Binding-site contacts:
Ligand atom C2' contacts residue MET180 of chain 1.B at 3.6 Å (hydrophobic).
Ligand atom C4' contacts residue ARG43 of chain 2.C at 3.6 Å.
Ligand atom O5' contacts residue PHE159 of chain 1.B at 3.5 Å.
Ligand atom O2' contacts residue GLU181 of chain 1.B at 2.8 Å (salt-bridge).
Ligand atom C5 contacts residue VAL178 of chain 1.B at 3.5 Å (hydrophobic).
Ligand atom N1 contacts residue VAL178 of chain 1.B at 3.8 Å.
Ligand atom C3' contacts residue GLU181 of chain 1.B at 3.5 Å.
Ligand atom O2' contacts residue MET180 of chain 1.B at 2.9 Å (h-bond).
Ligand atom F contacts residue MET180 of chain 1.B at 3.6 Å.
Ligand atom O4' contacts residue ARG43 of chain 2.C at 3.5 Å (salt-bridge).
Ligand atom C2 contacts residue PHE159 of chain 1.B at 3.4 Å (hydrophobic).
Ligand atom N7 contacts residue SER203 of chain 1.B at 3.5 Å (h-bond).
Ligand atom C6 contacts residue VAL178 of chain 1.B at 3.6 Å (hydrophobic).
Ligand atom C8 contacts residue SER90 of chain 1.B at 3.4 Å.
Ligand atom C5' contacts residue PHE159 of chain 1.B at 3.7 Å (hydrophobic).
Ligand atom N1 contacts residue PHE159 of chain 1.B at 3.8 Å.
Ligand atom C4 contacts residue VAL178 of chain 1.B at 3.6 Å (hydrophobic).
Ligand atom O2' contacts residue GLU179 of chain 1.B at 3.2 Å.
Ligand atom O3' contacts residue PO41 of chain 1.F at 2.7 Å (h-bond).
Ligand atom C4' contacts residue PO41 of chain 1.F at 3.5 Å.
Ligand atom N6 contacts residue ASP204 of chain 1.B at 3.3 Å (salt-bridge).
Ligand atom C2' contacts residue PO41 of chain 1.F at 3.5 Å.
Ligand atom C1' contacts residue SER90 of chain 1.B at 3.5 Å.
Ligand atom O2' contacts residue ARG87 of chain 1.B at 3.1 Å (salt-bridge).
Ligand atom O2' contacts residue PO41 of chain 1.F at 3.1 Å (h-bond).
Ligand atom O4' contacts residue PO41 of chain 1.F at 3.3 Å (h-bond).
Ligand atom C3' contacts residue MET180 of chain 1.B at 3.8 Å (hydrophobic).
Ligand atom C8 contacts residue CYS91 of chain 1.B at 3.7 Å (hydrophobic).
Ligand atom N9 contacts residue SER90 of chain 1.B at 3.6 Å (h-bond).
Ligand atom C3' contacts residue PO41 of chain 1.F at 3.6 Å.
Ligand atom O3' contacts residue GLU181 of chain 1.B at 2.7 Å (salt-bridge).
Ligand atom N7 contacts residue CYS91 of chain 1.B at 3.5 Å.
Ligand atom F contacts residue PHE159 of chain 1.B at 3.5 Å.
Ligand atom C5' contacts residue HIS4 of chain 2.C at 3.6 Å.
Ligand atom O5' contacts residue HIS4 of chain 2.C at 2.6 Å (h-bond).
Ligand atom N7 contacts residue ASP204 of chain 1.B at 3.5 Å (salt-bridge).
Ligand atom N7 contacts residue GLY92 of chain 1.B at 3.6 Å (h-bond).
Ligand atom N6 contacts residue GLY92 of chain 1.B at 3.5 Å.
Ligand atom N3 contacts residue PHE159 of chain 1.B at 3.6 Å.
Ligand atom C1' contacts residue PO41 of chain 1.F at 3.2 Å.

Sequence of chain 1.B:
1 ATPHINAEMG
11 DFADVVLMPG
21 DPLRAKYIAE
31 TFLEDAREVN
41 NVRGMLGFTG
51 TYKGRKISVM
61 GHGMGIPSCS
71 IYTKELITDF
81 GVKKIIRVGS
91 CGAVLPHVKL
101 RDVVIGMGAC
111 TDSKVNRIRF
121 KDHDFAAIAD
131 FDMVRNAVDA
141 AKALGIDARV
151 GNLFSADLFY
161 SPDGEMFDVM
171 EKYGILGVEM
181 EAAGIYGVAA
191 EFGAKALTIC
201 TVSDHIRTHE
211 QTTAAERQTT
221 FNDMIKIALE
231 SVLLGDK

A protein and the small-molecule ligand that binds it are described below.
Small molecule (SMILES): Nc1nc(F)nc2c1ncn2[C@@H]1O[C@H](CO)[C@@H](O)[C@H]1O

Sequence of chain 2.C:
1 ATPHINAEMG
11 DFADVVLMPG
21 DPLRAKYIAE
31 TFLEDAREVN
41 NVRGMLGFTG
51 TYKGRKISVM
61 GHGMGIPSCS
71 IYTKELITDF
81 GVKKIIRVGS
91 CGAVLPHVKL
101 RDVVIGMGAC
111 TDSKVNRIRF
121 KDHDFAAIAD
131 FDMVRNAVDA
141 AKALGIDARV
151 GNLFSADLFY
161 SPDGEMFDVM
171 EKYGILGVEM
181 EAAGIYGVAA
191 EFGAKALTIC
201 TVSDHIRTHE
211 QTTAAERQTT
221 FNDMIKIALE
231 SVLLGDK